The small molecule below binds the protein below.
Small molecule (SMILES): CC(=O)N[C@H]1[C@H](O[C@H]2[C@H](O)[C@@H](NC(C)=O)CO[C@@H]2CO)O[C@H](CO)[C@@H](O[C@@H]2O[C@H](CO[C@H]3O[C@H](CO)[C@@H](O)[C@H](O)[C@@H]3O[C@@H]3O[C@H](CO)[C@@H](O[C@@H]4O[C@H](CO)[C@H](O)[C@H](O[C@]5(C(=O)O)C[C@H](O)[C@@H](NC(C)=O)[C@H]([C@H](O)[C@H](O)CO)O5)[C@H]4O)[C@H](O)[C@H]3NC(C)=O)[C@@H](O)[C@H](O[C@@H]3O[C@H](CO)[C@@H](O)[C@H](O)[C@@H]3O)[C@@H]2O)[C@@H]1O

Sequence of chain 1.D:
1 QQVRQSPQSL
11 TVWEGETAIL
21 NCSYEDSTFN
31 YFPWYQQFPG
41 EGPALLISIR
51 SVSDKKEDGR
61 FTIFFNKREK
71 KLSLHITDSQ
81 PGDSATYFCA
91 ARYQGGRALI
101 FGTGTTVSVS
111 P

Binding-site contacts:
Ligand atom C8 contacts residue SER6 of chain 1.D at 4.0 Å.
Ligand atom O7 contacts residue SER6 of chain 1.D at 3.2 Å (h-bond).
Ligand atom C4 contacts residue GLU69 of chain 1.D at 4.2 Å.
Ligand atom C5 contacts residue GLU69 of chain 1.D at 4.4 Å.
Ligand atom C8 contacts residue ASN21 of chain 1.D at 4.3 Å.
Ligand atom O9 contacts residue GLU69 of chain 1.D at 4.3 Å.
Ligand atom C1 contacts residue ASN21 of chain 1.D at 1.5 Å.
Ligand atom O5 contacts residue ASN21 of chain 1.D at 2.4 Å (h-bond).
Ligand atom C2 contacts residue ASN21 of chain 1.D at 2.4 Å.
Ligand atom C4 contacts residue ASN21 of chain 1.D at 4.2 Å.
Ligand atom O7 contacts residue ASN21 of chain 1.D at 3.4 Å (h-bond).
Ligand atom C5 contacts residue ASN21 of chain 1.D at 3.7 Å.
Ligand atom C3 contacts residue ASN21 of chain 1.D at 3.8 Å.
Ligand atom C7 contacts residue SER6 of chain 1.D at 3.8 Å.
Ligand atom N2 contacts residue ASN21 of chain 1.D at 2.9 Å (h-bond).
Ligand atom C6 contacts residue ARG68 of chain 1.D at 4.3 Å.
Ligand atom C4 contacts residue ARG68 of chain 1.D at 4.2 Å.
Ligand atom C8 contacts residue PRO7 of chain 1.D at 3.3 Å (hydrophobic).
Ligand atom O9 contacts residue ASN66 of chain 1.D at 4.2 Å.
Ligand atom C9 contacts residue LYS71 of chain 1.D at 4.4 Å.
Ligand atom C8 contacts residue GLU69 of chain 1.D at 4.3 Å.
Ligand atom O1A contacts residue GLU69 of chain 1.D at 4.5 Å.
Ligand atom O8 contacts residue ASN66 of chain 1.D at 3.4 Å (h-bond).
Ligand atom O8 contacts residue GLU69 of chain 1.D at 4.2 Å.
Ligand atom O9 contacts residue LYS71 of chain 1.D at 3.3 Å.
Ligand atom O1A contacts residue ASN66 of chain 1.D at 3.5 Å (h-bond).
Ligand atom O6 contacts residue ARG68 of chain 1.D at 3.5 Å (salt-bridge).
Ligand atom O6 contacts residue GLU69 of chain 1.D at 3.9 Å.
Ligand atom C7 contacts residue ASN21 of chain 1.D at 3.3 Å.
Ligand atom C7 contacts residue PRO7 of chain 1.D at 4.5 Å (hydrophobic).